This protein binds this small molecule.
Small molecule (SMILES): CC(C)CCC[C@@H](C)[C@H]1CC[C@H]2[C@@H]3CC=C4C[C@@H](O)CC[C@]4(C)[C@H]3CC[C@]12C

Sequence of chain 1.A:
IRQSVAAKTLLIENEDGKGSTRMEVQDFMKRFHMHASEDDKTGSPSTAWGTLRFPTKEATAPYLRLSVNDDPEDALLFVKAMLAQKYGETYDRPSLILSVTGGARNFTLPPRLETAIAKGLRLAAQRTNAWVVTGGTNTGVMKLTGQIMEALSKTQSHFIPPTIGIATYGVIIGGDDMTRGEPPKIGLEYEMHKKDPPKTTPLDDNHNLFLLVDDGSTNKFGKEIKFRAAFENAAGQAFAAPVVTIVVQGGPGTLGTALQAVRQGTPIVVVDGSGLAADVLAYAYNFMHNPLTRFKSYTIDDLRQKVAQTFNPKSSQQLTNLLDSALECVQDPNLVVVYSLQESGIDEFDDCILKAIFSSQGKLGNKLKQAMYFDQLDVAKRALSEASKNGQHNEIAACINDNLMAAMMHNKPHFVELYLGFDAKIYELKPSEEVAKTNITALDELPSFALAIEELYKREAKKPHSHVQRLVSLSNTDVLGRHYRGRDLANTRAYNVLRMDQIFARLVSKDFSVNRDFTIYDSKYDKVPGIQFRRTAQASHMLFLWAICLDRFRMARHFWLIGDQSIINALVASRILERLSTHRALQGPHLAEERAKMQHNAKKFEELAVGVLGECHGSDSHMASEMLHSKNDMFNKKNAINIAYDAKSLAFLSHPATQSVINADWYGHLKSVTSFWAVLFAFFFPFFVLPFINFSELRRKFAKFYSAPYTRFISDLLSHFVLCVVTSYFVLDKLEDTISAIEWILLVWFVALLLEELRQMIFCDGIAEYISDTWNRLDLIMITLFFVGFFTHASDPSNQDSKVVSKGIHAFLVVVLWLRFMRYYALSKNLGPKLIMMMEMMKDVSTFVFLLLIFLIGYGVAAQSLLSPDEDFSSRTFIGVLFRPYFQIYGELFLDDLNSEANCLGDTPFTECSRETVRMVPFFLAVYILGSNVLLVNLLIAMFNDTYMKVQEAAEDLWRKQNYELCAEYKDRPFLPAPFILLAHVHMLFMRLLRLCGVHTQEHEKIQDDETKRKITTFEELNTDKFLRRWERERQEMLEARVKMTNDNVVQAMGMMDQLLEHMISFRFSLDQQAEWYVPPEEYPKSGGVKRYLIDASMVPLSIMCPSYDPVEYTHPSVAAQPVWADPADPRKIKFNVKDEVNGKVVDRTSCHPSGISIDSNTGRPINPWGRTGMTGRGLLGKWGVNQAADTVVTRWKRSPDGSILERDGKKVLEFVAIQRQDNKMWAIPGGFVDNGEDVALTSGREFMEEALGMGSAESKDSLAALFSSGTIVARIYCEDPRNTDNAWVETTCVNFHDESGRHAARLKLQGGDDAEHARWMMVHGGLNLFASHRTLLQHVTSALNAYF

Sequence of chain 1.B:
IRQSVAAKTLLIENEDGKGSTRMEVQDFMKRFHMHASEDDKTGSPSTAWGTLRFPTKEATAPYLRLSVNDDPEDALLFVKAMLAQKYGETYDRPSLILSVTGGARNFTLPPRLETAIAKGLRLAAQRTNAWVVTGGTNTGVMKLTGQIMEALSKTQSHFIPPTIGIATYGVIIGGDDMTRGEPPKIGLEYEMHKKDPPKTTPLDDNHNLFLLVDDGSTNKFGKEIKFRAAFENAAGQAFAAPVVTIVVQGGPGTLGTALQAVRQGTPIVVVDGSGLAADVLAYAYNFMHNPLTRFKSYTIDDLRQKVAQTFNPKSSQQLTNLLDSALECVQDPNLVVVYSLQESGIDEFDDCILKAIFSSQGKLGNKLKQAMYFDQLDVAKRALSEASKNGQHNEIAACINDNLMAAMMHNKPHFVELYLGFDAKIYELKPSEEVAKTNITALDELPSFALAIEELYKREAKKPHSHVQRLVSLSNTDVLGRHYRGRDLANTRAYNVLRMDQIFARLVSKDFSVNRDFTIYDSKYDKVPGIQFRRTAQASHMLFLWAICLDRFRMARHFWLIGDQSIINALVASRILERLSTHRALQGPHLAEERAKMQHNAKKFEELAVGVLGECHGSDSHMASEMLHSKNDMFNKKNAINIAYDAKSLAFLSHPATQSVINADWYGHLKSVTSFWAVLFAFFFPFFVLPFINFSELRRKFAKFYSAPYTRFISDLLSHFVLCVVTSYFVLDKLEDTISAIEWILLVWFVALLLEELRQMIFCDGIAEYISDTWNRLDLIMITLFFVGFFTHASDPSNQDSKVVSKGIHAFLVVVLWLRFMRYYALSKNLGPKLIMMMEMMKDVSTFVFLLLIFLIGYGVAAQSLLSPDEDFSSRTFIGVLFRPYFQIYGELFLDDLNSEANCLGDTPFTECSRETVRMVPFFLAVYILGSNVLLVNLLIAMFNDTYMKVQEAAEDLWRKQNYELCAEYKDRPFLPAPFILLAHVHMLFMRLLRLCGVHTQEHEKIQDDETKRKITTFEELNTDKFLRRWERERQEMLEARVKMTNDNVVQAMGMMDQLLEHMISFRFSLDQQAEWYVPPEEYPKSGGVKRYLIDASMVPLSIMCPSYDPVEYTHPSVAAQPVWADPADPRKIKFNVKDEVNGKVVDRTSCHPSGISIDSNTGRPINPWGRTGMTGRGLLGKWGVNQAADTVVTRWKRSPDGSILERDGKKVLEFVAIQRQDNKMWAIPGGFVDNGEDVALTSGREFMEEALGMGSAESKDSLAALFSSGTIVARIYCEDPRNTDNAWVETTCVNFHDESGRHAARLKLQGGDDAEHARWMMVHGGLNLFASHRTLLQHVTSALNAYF

Binding-site contacts:
Ligand atom C25 contacts residue LEU949 of chain 1.B at 4.3 Å (hydrophobic).
Ligand atom C4 contacts residue PHE1003 of chain 1.A at 3.6 Å (hydrophobic).
Ligand atom C18 contacts residue ALA1019 of chain 1.A at 4.1 Å (hydrophobic).
Ligand atom C19 contacts residue ARG1012 of chain 1.A at 3.4 Å.
Ligand atom C25 contacts residue TYR979 of chain 1.B at 4.0 Å (hydrophobic).
Ligand atom C3 contacts residue ARG1012 of chain 1.A at 4.0 Å.
Ligand atom C27 contacts residue VAL942 of chain 1.B at 4.0 Å (hydrophobic).
Ligand atom C3 contacts residue PHE1003 of chain 1.A at 3.9 Å (hydrophobic).
Ligand atom O1 contacts residue ARG1012 of chain 1.A at 2.8 Å (salt-bridge).
Ligand atom C24 contacts residue LEU946 of chain 1.B at 4.1 Å (hydrophobic).
Ligand atom C2 contacts residue CLR1 of chain 1.H at 3.6 Å.
Ligand atom C26 contacts residue LEU945 of chain 1.B at 3.8 Å (hydrophobic).
Ligand atom C24 contacts residue LEU949 of chain 1.B at 4.0 Å (hydrophobic).
Ligand atom C7 contacts residue PHE976 of chain 1.B at 3.5 Å (hydrophobic).
Ligand atom C18 contacts residue PHE1016 of chain 1.A at 3.9 Å (hydrophobic).
Ligand atom C16 contacts residue LEU975 of chain 1.B at 3.6 Å (hydrophobic).
Ligand atom C10 contacts residue PRO1015 of chain 1.A at 4.3 Å (hydrophobic).
Ligand atom C6 contacts residue PHE976 of chain 1.B at 3.7 Å (hydrophobic).
Ligand atom C16 contacts residue TYR979 of chain 1.B at 3.8 Å (hydrophobic).
Ligand atom C1 contacts residue CLR1 of chain 1.H at 3.9 Å.
Ligand atom O1 contacts residue ILE972 of chain 1.B at 4.2 Å.
Ligand atom C15 contacts residue LEU975 of chain 1.B at 3.9 Å (hydrophobic).
Ligand atom C26 contacts residue LEU946 of chain 1.B at 3.8 Å (hydrophobic).
Ligand atom C3 contacts residue ILE972 of chain 1.B at 3.9 Å (hydrophobic).
Ligand atom C19 contacts residue PRO1015 of chain 1.A at 3.7 Å (hydrophobic).
Ligand atom C4 contacts residue PRO1015 of chain 1.A at 3.7 Å (hydrophobic).
Ligand atom C12 contacts residue LEU975 of chain 1.B at 4.1 Å (hydrophobic).
Ligand atom C6 contacts residue ILE972 of chain 1.B at 4.1 Å (hydrophobic).
Ligand atom C22 contacts residue TYR979 of chain 1.B at 4.1 Å (hydrophobic).
Ligand atom C24 contacts residue TYR979 of chain 1.B at 4.2 Å (hydrophobic).
Ligand atom C17 contacts residue LEU975 of chain 1.B at 4.2 Å (hydrophobic).
Ligand atom C7 contacts residue PRO1015 of chain 1.A at 4.2 Å (hydrophobic).
Ligand atom C5 contacts residue PRO1015 of chain 1.A at 3.6 Å (hydrophobic).
Ligand atom C4 contacts residue ARG1012 of chain 1.A at 3.7 Å.
Ligand atom O1 contacts residue PHE1003 of chain 1.A at 2.7 Å (h-bond).
Ligand atom C6 contacts residue PRO1015 of chain 1.A at 3.8 Å (hydrophobic).
Ligand atom C23 contacts residue TYR979 of chain 1.B at 4.2 Å (hydrophobic).
Ligand atom C19 contacts residue PHE1016 of chain 1.A at 3.8 Å (hydrophobic).
Ligand atom C26 contacts residue VAL942 of chain 1.B at 3.7 Å (hydrophobic).
Ligand atom C2 contacts residue ARG1012 of chain 1.A at 4.2 Å.